Sequence of chain 1.H:
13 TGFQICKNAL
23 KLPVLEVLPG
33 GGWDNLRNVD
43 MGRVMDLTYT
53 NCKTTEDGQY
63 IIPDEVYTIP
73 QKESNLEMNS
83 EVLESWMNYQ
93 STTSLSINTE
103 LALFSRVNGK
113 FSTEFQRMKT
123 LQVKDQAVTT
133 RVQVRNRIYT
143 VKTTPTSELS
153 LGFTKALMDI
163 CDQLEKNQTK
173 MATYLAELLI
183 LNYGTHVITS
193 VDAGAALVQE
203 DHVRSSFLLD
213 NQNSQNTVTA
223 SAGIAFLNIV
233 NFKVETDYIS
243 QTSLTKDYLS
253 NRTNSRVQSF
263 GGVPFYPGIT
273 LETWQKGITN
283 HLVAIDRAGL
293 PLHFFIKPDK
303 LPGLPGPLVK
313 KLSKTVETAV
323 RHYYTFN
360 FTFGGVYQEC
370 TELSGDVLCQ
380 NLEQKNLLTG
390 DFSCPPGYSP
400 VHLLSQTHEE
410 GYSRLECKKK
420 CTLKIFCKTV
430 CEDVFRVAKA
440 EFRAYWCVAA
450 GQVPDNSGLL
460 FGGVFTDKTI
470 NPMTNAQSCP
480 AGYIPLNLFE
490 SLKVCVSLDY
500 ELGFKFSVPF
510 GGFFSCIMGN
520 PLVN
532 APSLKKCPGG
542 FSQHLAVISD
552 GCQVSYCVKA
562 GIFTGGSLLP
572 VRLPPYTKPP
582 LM

The protein below binds the small molecule below.
Small molecule (SMILES): CC(=O)N[C@@H]1[C@@H](O)[C@H](O)[C@@H](CO)O[C@H]1O

Binding-site contacts:
Ligand atom C1 contacts residue SER207 of chain 1.H at 4.2 Å.
Ligand atom C4 contacts residue ASN253 of chain 1.H at 4.2 Å.
Ligand atom C3 contacts residue ASN253 of chain 1.H at 3.8 Å.
Ligand atom O5 contacts residue LEU251 of chain 1.H at 3.9 Å.
Ligand atom C8 contacts residue VAL205 of chain 1.H at 4.4 Å (hydrophobic).
Ligand atom C4 contacts residue SER207 of chain 1.H at 4.3 Å.
Ligand atom C8 contacts residue THR255 of chain 1.H at 4.0 Å.
Ligand atom C2 contacts residue SER207 of chain 1.H at 3.2 Å.
Ligand atom N2 contacts residue SER207 of chain 1.H at 3.6 Å (h-bond).
Ligand atom N2 contacts residue ASN253 of chain 1.H at 2.9 Å (h-bond).
Ligand atom C1 contacts residue ASN253 of chain 1.H at 1.4 Å.
Ligand atom C7 contacts residue ASN253 of chain 1.H at 3.5 Å.
Ligand atom C3 contacts residue SER207 of chain 1.H at 3.9 Å.
Ligand atom O6 contacts residue LEU251 of chain 1.H at 3.3 Å.
Ligand atom C5 contacts residue ASN253 of chain 1.H at 3.7 Å.
Ligand atom C6 contacts residue LEU251 of chain 1.H at 3.7 Å (hydrophobic).
Ligand atom C2 contacts residue ASN253 of chain 1.H at 2.5 Å.
Ligand atom N2 contacts residue VAL205 of chain 1.H at 4.3 Å.
Ligand atom C5 contacts residue LEU251 of chain 1.H at 4.5 Å (hydrophobic).
Ligand atom O3 contacts residue SER207 of chain 1.H at 3.5 Å (h-bond).
Ligand atom O7 contacts residue ASN253 of chain 1.H at 3.7 Å.
Ligand atom O3 contacts residue GLN128 of chain 1.H at 3.8 Å.
Ligand atom O5 contacts residue ASN253 of chain 1.H at 2.4 Å (h-bond).